Sequence of chain 1.A:
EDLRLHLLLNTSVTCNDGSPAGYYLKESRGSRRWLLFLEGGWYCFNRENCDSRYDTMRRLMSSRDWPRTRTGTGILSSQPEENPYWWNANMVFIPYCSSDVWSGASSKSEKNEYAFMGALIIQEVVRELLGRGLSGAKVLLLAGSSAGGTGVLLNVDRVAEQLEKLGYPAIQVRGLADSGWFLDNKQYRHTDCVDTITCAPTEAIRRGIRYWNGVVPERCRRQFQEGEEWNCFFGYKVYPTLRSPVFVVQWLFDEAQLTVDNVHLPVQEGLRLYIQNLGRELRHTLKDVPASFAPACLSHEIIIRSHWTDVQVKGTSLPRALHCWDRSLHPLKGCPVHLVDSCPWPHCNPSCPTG

A small-molecule ligand and the protein it binds are described below.
Small molecule (SMILES): CC(=O)N[C@@H]1[C@@H](O)[C@H](O)[C@@H](CO)O[C@H]1O

Binding-site contacts:
Ligand atom C2 contacts residue ASN19 of chain 1.A at 2.4 Å.
Ligand atom O7 contacts residue GLU133 of chain 1.A at 4.3 Å.
Ligand atom C6 contacts residue LEU129 of chain 1.A at 4.4 Å (hydrophobic).
Ligand atom O6 contacts residue LEU129 of chain 1.A at 3.9 Å.
Ligand atom C6 contacts residue VAL22 of chain 1.A at 4.0 Å (hydrophobic).
Ligand atom O5 contacts residue ASN19 of chain 1.A at 2.3 Å (h-bond).
Ligand atom O5 contacts residue SER21 of chain 1.A at 3.4 Å (h-bond).
Ligand atom C5 contacts residue SER21 of chain 1.A at 3.6 Å.
Ligand atom O7 contacts residue ARG136 of chain 1.A at 3.4 Å (salt-bridge).
Ligand atom C6 contacts residue SER21 of chain 1.A at 4.1 Å.
Ligand atom O5 contacts residue VAL22 of chain 1.A at 3.4 Å.
Ligand atom C1 contacts residue GLU133 of chain 1.A at 4.2 Å.
Ligand atom N2 contacts residue ASN19 of chain 1.A at 2.9 Å (h-bond).
Ligand atom C1 contacts residue SER21 of chain 1.A at 3.3 Å.
Ligand atom C7 contacts residue ARG136 of chain 1.A at 4.5 Å.
Ligand atom O7 contacts residue ASN19 of chain 1.A at 3.3 Å (h-bond).
Ligand atom C1 contacts residue VAL22 of chain 1.A at 4.2 Å (hydrophobic).
Ligand atom C1 contacts residue ASN19 of chain 1.A at 1.4 Å.
Ligand atom C5 contacts residue VAL22 of chain 1.A at 4.3 Å (hydrophobic).
Ligand atom C3 contacts residue ASN19 of chain 1.A at 3.8 Å.
Ligand atom O5 contacts residue GLU133 of chain 1.A at 4.1 Å.
Ligand atom O6 contacts residue VAL22 of chain 1.A at 3.9 Å.
Ligand atom C5 contacts residue ASN19 of chain 1.A at 3.6 Å.
Ligand atom C4 contacts residue ASN19 of chain 1.A at 4.2 Å.
Ligand atom C7 contacts residue ASN19 of chain 1.A at 3.3 Å.
Ligand atom C8 contacts residue ASN19 of chain 1.A at 4.5 Å.